Sequence of chain 6.D:
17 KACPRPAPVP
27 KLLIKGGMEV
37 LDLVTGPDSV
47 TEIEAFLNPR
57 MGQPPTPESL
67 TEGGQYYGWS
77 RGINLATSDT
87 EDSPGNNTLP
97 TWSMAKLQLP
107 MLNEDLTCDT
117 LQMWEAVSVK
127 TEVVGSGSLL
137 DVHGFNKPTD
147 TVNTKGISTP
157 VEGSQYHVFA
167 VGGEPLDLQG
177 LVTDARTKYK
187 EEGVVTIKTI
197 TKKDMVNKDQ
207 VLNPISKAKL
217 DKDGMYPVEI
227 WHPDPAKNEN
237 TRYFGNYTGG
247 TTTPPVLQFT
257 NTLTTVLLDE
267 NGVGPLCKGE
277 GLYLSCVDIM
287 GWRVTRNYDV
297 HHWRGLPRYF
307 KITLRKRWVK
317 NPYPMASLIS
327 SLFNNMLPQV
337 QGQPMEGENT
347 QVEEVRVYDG

This small molecule binds to this protein.
Small molecule (SMILES): CC(=O)N[C@@H]1[C@@H](O[C@@H]2O[C@H](CO)[C@H](O)[C@H](O[C@]3(C(=O)O)C[C@H](O)[C@@H](NC(C)=O)[C@H]([C@H](O)[C@H](O)CO)O3)[C@H]2O)[C@H](O)[C@@H](CO[C@]2(C(=O)O)C[C@H](O)[C@@H](NC(C)=O)[C@H]([C@H](O)[C@H](O)CO)O2)O[C@H]1O

Binding-site contacts:
Ligand atom C6 contacts residue TYR72 of chain 6.D at 3.7 Å (hydrophobic).
Ligand atom O1A contacts residue ARG77 of chain 6.D at 2.7 Å (salt-bridge).
Ligand atom C5 contacts residue ASN93 of chain 6.D at 4.1 Å.
Ligand atom O8 contacts residue TYR72 of chain 6.D at 3.4 Å (h-bond).
Ligand atom C8 contacts residue ARG77 of chain 6.D at 4.2 Å.
Ligand atom C3 contacts residue VAL296 of chain 6.D at 3.6 Å (hydrophobic).
Ligand atom O8 contacts residue ARG77 of chain 6.D at 3.5 Å (salt-bridge).
Ligand atom O3 contacts residue GLY78 of chain 6.D at 3.7 Å.
Ligand atom O1A contacts residue GLY78 of chain 6.D at 3.8 Å.
Ligand atom O4 contacts residue THR291 of chain 6.D at 3.9 Å.
Ligand atom C1 contacts residue TYR72 of chain 6.D at 3.8 Å (hydrophobic).
Ligand atom C4 contacts residue TYR72 of chain 6.D at 3.4 Å (hydrophobic).
Ligand atom O1B contacts residue ARG77 of chain 6.D at 2.4 Å (salt-bridge).
Ligand atom C6 contacts residue ASN93 of chain 6.D at 3.4 Å.
Ligand atom C1 contacts residue ARG77 of chain 6.D at 3.1 Å.
Ligand atom C4 contacts residue ARG77 of chain 6.D at 4.0 Å.
Ligand atom O4 contacts residue TYR72 of chain 6.D at 3.7 Å.
Ligand atom O1B contacts residue TYR72 of chain 6.D at 4.0 Å.
Ligand atom C4 contacts residue HIS298 of chain 6.D at 3.7 Å.
Ligand atom C3 contacts residue HIS298 of chain 6.D at 3.8 Å.
Ligand atom O1A contacts residue LYS186 of chain 6.D at 4.3 Å.
Ligand atom O4 contacts residue HIS298 of chain 6.D at 2.7 Å (h-bond).
Ligand atom O1A contacts residue TYR72 of chain 6.D at 3.4 Å.
Ligand atom C10 contacts residue TYR72 of chain 6.D at 4.0 Å (hydrophobic).
Ligand atom O4 contacts residue ARG77 of chain 6.D at 4.2 Å.
Ligand atom O6 contacts residue ASN93 of chain 6.D at 3.6 Å (h-bond).
Ligand atom C4 contacts residue GLY78 of chain 6.D at 3.9 Å.
Ligand atom C5 contacts residue TYR72 of chain 6.D at 3.5 Å (hydrophobic).
Ligand atom N5 contacts residue TYR72 of chain 6.D at 2.9 Å (h-bond).
Ligand atom O4 contacts residue VAL296 of chain 6.D at 3.9 Å.
Ligand atom O4 contacts residue ASN80 of chain 6.D at 4.1 Å.
Ligand atom C6 contacts residue ASN80 of chain 6.D at 4.3 Å.
Ligand atom O4 contacts residue GLY78 of chain 6.D at 3.4 Å (h-bond).
Ligand atom C11 contacts residue TYR72 of chain 6.D at 4.2 Å (hydrophobic).
Ligand atom C4 contacts residue VAL296 of chain 6.D at 4.2 Å (hydrophobic).
Ligand atom C2 contacts residue GLY78 of chain 6.D at 4.2 Å.
Ligand atom C6 contacts residue THR94 of chain 6.D at 4.3 Å.
Ligand atom C3 contacts residue GLY78 of chain 6.D at 3.8 Å.
Ligand atom C3 contacts residue ARG77 of chain 6.D at 3.3 Å.
Ligand atom C2 contacts residue ARG77 of chain 6.D at 4.0 Å.

Sequence of chain 6.E:
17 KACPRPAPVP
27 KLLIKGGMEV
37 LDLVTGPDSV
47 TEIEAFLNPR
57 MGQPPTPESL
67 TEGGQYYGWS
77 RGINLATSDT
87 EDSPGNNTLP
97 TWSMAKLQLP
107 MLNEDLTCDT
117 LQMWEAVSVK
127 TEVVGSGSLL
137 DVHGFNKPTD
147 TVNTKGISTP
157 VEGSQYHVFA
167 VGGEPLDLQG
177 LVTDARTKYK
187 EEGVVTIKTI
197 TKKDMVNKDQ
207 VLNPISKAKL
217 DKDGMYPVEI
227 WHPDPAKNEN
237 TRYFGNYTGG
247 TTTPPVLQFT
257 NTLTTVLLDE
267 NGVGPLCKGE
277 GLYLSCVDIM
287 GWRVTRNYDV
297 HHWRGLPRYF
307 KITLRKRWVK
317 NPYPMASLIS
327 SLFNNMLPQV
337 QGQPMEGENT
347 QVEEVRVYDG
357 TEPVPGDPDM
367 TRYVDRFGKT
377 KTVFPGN